The small molecule below binds the protein below.
Small molecule (SMILES): CC(=O)N[C@H]1[C@H](O[C@H]2[C@H](O)[C@@H](NC(C)=O)CO[C@@H]2CO)O[C@H](CO)[C@@H](O)[C@@H]1O

Sequence of chain 1.G:
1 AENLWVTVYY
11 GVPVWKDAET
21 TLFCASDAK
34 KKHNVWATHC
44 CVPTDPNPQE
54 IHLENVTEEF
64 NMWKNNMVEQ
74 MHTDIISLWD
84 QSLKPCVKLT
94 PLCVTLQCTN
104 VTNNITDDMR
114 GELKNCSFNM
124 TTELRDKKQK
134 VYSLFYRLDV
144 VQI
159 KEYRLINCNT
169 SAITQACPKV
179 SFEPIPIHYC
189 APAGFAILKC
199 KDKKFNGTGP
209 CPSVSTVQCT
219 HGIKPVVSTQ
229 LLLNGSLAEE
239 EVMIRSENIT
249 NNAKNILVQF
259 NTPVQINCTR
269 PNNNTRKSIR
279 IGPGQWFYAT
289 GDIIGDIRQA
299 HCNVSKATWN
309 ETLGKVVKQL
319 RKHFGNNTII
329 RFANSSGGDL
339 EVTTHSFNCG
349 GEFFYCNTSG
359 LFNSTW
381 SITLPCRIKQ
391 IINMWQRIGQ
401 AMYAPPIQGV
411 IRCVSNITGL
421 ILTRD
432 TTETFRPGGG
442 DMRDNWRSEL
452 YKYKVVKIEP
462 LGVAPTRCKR

Binding-site contacts:
Ligand atom O7 contacts residue ASN416 of chain 1.G at 3.5 Å (h-bond).
Ligand atom C4 contacts residue ASN416 of chain 1.G at 4.1 Å.
Ligand atom C1 contacts residue ASN416 of chain 1.G at 1.4 Å.
Ligand atom O6 contacts residue PRO261 of chain 1.G at 3.4 Å.
Ligand atom C8 contacts residue ASN232 of chain 1.G at 3.5 Å.
Ligand atom C2 contacts residue ASN416 of chain 1.G at 2.4 Å.
Ligand atom C7 contacts residue ASN416 of chain 1.G at 3.3 Å.
Ligand atom C3 contacts residue ASN416 of chain 1.G at 3.7 Å.
Ligand atom C8 contacts residue NAG1 of chain 1.V at 3.2 Å.
Ligand atom C5 contacts residue PRO261 of chain 1.G at 4.4 Å (hydrophobic).
Ligand atom C7 contacts residue ASN232 of chain 1.G at 4.2 Å.
Ligand atom C1 contacts residue PRO261 of chain 1.G at 4.2 Å (hydrophobic).
Ligand atom N2 contacts residue ASN416 of chain 1.G at 2.8 Å (h-bond).
Ligand atom C6 contacts residue PRO261 of chain 1.G at 4.3 Å (hydrophobic).
Ligand atom O5 contacts residue PRO261 of chain 1.G at 3.4 Å.
Ligand atom O5 contacts residue ASN416 of chain 1.G at 2.4 Å (h-bond).
Ligand atom O7 contacts residue ASN232 of chain 1.G at 4.3 Å.
Ligand atom C5 contacts residue ASN416 of chain 1.G at 3.7 Å.
Ligand atom C8 contacts residue ASN416 of chain 1.G at 4.0 Å.